The protein below binds the small molecule below.
Small molecule (SMILES): CSCC[C@H](NC(=O)CNC(=O)CN)C(=O)O

Sequence of chain 1.A:
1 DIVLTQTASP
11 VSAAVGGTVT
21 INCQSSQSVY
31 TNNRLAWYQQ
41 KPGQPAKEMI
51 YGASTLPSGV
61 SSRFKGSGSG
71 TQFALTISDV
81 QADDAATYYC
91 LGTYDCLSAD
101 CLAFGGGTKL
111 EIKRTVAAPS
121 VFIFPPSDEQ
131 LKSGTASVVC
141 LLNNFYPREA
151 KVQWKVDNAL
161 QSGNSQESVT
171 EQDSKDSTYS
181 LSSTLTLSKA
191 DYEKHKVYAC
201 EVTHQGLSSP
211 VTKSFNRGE

Binding-site contacts:
Ligand atom CE contacts residue THR93 of chain 1.B at 3.5 Å.
Ligand atom CE contacts residue TRP103 of chain 1.B at 3.3 Å (hydrophobic).
Ligand atom O contacts residue TYR32 of chain 1.B at 4.0 Å.
Ligand atom N contacts residue TYR51 of chain 1.A at 3.5 Å.
Ligand atom N contacts residue ASP95 of chain 1.B at 2.8 Å (salt-bridge).
Ligand atom SD contacts residue THR93 of chain 1.B at 3.6 Å.
Ligand atom CE contacts residue ASN101 of chain 1.B at 3.2 Å.
Ligand atom CG contacts residue TYR38 of chain 1.A at 3.1 Å (hydrophobic).
Ligand atom CA contacts residue ASP95 of chain 1.B at 3.4 Å.
Ligand atom OXT contacts residue ASN34 of chain 1.B at 3.8 Å.
Ligand atom CE contacts residue TYR38 of chain 1.A at 3.8 Å (hydrophobic).
Ligand atom O contacts residue ASP95 of chain 1.B at 3.0 Å (salt-bridge).
Ligand atom CA contacts residue SER97 of chain 1.B at 3.5 Å.
Ligand atom CG contacts residue LEU91 of chain 1.A at 3.5 Å (hydrophobic).
Ligand atom CA contacts residue GLY98 of chain 1.B at 3.3 Å.
Ligand atom CB contacts residue ASP95 of chain 1.B at 3.5 Å.
Ligand atom N contacts residue GLU48 of chain 1.A at 4.1 Å.
Ligand atom OXT contacts residue TYR32 of chain 1.B at 4.0 Å.
Ligand atom C contacts residue TYR51 of chain 1.A at 3.8 Å (hydrophobic).
Ligand atom CG contacts residue ASN101 of chain 1.B at 3.9 Å.
Ligand atom C contacts residue TYR38 of chain 1.A at 3.6 Å (hydrophobic).
Ligand atom CB contacts residue ASN101 of chain 1.B at 4.1 Å.
Ligand atom SD contacts residue TYR38 of chain 1.A at 4.0 Å.
Ligand atom OXT contacts residue ILE49 of chain 1.B at 3.6 Å.
Ligand atom CA contacts residue TYR38 of chain 1.A at 3.6 Å (hydrophobic).
Ligand atom N contacts residue TYR38 of chain 1.A at 3.6 Å.
Ligand atom CA contacts residue ALA36 of chain 1.A at 3.7 Å (hydrophobic).
Ligand atom N contacts residue GLY98 of chain 1.B at 2.8 Å (h-bond).
Ligand atom C contacts residue ASP95 of chain 1.B at 3.6 Å.
Ligand atom O contacts residue LEU91 of chain 1.A at 3.8 Å.
Ligand atom N contacts residue ASP95 of chain 1.B at 3.1 Å (salt-bridge).
Ligand atom CA contacts residue GLU48 of chain 1.A at 3.2 Å.
Ligand atom N contacts residue GLU48 of chain 1.A at 2.7 Å (salt-bridge).
Ligand atom C contacts residue ASP95 of chain 1.B at 3.5 Å.
Ligand atom C contacts residue GLU48 of chain 1.A at 3.8 Å.
Ligand atom O contacts residue TYR51 of chain 1.A at 4.0 Å.
Ligand atom CB contacts residue ASN34 of chain 1.B at 3.6 Å.
Ligand atom O contacts residue THR93 of chain 1.A at 3.8 Å.
Ligand atom CA contacts residue ASP95 of chain 1.B at 3.5 Å.
Ligand atom CA contacts residue TYR51 of chain 1.A at 3.7 Å (hydrophobic).

Sequence of chain 1.B:
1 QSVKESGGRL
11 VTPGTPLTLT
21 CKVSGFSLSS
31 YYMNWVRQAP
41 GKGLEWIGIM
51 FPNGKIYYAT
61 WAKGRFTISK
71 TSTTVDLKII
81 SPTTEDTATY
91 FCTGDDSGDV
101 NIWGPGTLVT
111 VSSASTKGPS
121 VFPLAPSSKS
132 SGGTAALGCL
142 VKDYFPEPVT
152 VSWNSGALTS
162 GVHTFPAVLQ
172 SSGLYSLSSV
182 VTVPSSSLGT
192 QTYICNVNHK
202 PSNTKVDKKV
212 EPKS